Binding-site contacts:
Ligand atom C27 contacts residue SER163 of chain 1.B at 3.1 Å.
Ligand atom C9 contacts residue THR99 of chain 1.B at 3.2 Å.
Ligand atom O6 contacts residue LEU153 of chain 1.B at 3.8 Å.
Ligand atom N1 contacts residue GLU100 of chain 1.B at 2.8 Å (salt-bridge).
Ligand atom C4 contacts residue MET102 of chain 1.B at 3.3 Å (hydrophobic).
Ligand atom C10 contacts residue ALA51 of chain 1.B at 3.8 Å (hydrophobic).
Ligand atom C27 contacts residue ARG150 of chain 1.B at 3.7 Å.
Ligand atom C25 contacts residue ILE27 of chain 1.B at 3.7 Å (hydrophobic).
Ligand atom C8 contacts residue GLU100 of chain 1.B at 3.7 Å.
Ligand atom C4 contacts residue PHE101 of chain 1.B at 3.8 Å (hydrophobic).
Ligand atom N4 contacts residue ARG150 of chain 1.B at 2.9 Å (salt-bridge).
Ligand atom C8 contacts residue MET102 of chain 1.B at 3.7 Å (hydrophobic).
Ligand atom N1 contacts residue ALA51 of chain 1.B at 3.3 Å.
Ligand atom C3 contacts residue GLY105 of chain 1.B at 3.4 Å.
Ligand atom C15 contacts residue LYS53 of chain 1.B at 3.2 Å.
Ligand atom C8 contacts residue ALA51 of chain 1.B at 3.5 Å (hydrophobic).
Ligand atom O6 contacts residue ARG150 of chain 1.B at 3.8 Å.
Ligand atom C27 contacts residue ASN151 of chain 1.B at 3.7 Å.
Ligand atom C26 contacts residue ALA29 of chain 1.B at 3.4 Å (hydrophobic).
Ligand atom C20 contacts residue ILE27 of chain 1.B at 3.7 Å (hydrophobic).
Ligand atom C14 contacts residue LYS53 of chain 1.B at 3.5 Å.
Ligand atom C2 contacts residue GLY105 of chain 1.B at 3.5 Å.
Ligand atom C6 contacts residue LEU153 of chain 1.B at 3.6 Å (hydrophobic).
Ligand atom O5 contacts residue PHE101 of chain 1.B at 3.5 Å.
Ligand atom O5 contacts residue MET102 of chain 1.B at 2.6 Å (h-bond).
Ligand atom C10 contacts residue LEU153 of chain 1.B at 3.4 Å (hydrophobic).
Ligand atom C9 contacts residue ALA51 of chain 1.B at 3.5 Å (hydrophobic).
Ligand atom C7 contacts residue LEU153 of chain 1.B at 3.6 Å (hydrophobic).
Ligand atom C9 contacts residue LEU153 of chain 1.B at 3.6 Å (hydrophobic).
Ligand atom O5 contacts residue GLU100 of chain 1.B at 3.8 Å.
Ligand atom C28 contacts residue ARG150 of chain 1.B at 3.3 Å.
Ligand atom C4 contacts residue GLY105 of chain 1.B at 3.7 Å.
Ligand atom C14 contacts residue GLU70 of chain 1.B at 3.5 Å.
Ligand atom C5 contacts residue ILE27 of chain 1.B at 3.6 Å (hydrophobic).
Ligand atom O4 contacts residue GLY28 of chain 1.B at 3.6 Å.
Ligand atom C6 contacts residue ILE27 of chain 1.B at 3.8 Å (hydrophobic).
Ligand atom C11 contacts residue LEU153 of chain 1.B at 3.7 Å (hydrophobic).
Ligand atom N1 contacts residue THR99 of chain 1.B at 3.4 Å (h-bond).
Ligand atom C3 contacts residue MET102 of chain 1.B at 3.6 Å (hydrophobic).
Ligand atom C15 contacts residue ASP164 of chain 1.B at 3.6 Å.

Sequence of chain 1.B:
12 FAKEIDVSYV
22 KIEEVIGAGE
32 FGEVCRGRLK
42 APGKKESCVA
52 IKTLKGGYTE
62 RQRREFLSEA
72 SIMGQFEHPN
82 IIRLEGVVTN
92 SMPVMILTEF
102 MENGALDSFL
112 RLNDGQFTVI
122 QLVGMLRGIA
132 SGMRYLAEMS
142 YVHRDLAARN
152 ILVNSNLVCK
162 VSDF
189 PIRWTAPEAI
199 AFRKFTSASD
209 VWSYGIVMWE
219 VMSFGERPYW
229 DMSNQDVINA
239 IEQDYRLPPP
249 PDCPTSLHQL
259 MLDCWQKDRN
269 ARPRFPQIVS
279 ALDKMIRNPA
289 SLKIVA

A small-molecule ligand and the protein it binds are described below.
Small molecule (SMILES): CN[C@@H]1C[C@H]2O[C@@](C)([C@@H]1OC)n1c3ccccc3c3c4c(c5c6ccccc6n2c5c31)C(=O)NC4